Sequence of chain 1.F:
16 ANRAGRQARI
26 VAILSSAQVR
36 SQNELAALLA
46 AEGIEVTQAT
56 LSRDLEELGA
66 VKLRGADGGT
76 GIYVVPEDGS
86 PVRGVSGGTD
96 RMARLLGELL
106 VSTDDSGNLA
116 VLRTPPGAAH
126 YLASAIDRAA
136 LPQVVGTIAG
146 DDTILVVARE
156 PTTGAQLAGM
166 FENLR

Sequence of chain 1.C:
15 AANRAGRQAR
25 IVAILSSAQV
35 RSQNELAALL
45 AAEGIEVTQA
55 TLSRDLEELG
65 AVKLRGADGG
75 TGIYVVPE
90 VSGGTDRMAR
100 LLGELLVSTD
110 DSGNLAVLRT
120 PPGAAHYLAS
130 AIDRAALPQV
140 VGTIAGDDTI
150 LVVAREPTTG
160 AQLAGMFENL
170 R

Binding-site contacts:
Ligand atom CG contacts residue ASP147 of chain 1.F at 4.1 Å.
Ligand atom NH1 contacts residue HIS125 of chain 1.D at 3.7 Å.
Ligand atom NH2 contacts residue ASP146 of chain 1.C at 3.1 Å (salt-bridge).
Ligand atom OXT contacts residue ASP146 of chain 1.F at 3.7 Å.
Ligand atom O contacts residue GLY145 of chain 1.F at 3.6 Å.
Ligand atom O contacts residue THR142 of chain 1.D at 4.2 Å.
Ligand atom CZ contacts residue ASP146 of chain 1.F at 4.2 Å.
Ligand atom CB contacts residue SER129 of chain 1.D at 4.1 Å.
Ligand atom C contacts residue ASP147 of chain 1.F at 4.1 Å.
Ligand atom C contacts residue ALA144 of chain 1.D at 4.2 Å (hydrophobic).
Ligand atom NH1 contacts residue ASP146 of chain 1.C at 3.0 Å (salt-bridge).
Ligand atom O contacts residue ASP147 of chain 1.F at 3.1 Å (salt-bridge).
Ligand atom OXT contacts residue THR142 of chain 1.D at 4.1 Å.
Ligand atom CD contacts residue HIS125 of chain 1.D at 3.8 Å.
Ligand atom NE contacts residue SER129 of chain 1.D at 3.8 Å.
Ligand atom CA contacts residue ASP132 of chain 1.D at 3.3 Å.
Ligand atom CB contacts residue ASP132 of chain 1.D at 3.2 Å.
Ligand atom N contacts residue THR142 of chain 1.D at 3.1 Å (h-bond).
Ligand atom N contacts residue THR148 of chain 1.F at 3.4 Å (h-bond).
Ligand atom CB contacts residue THR142 of chain 1.D at 4.0 Å.
Ligand atom C contacts residue GLY145 of chain 1.F at 3.9 Å.
Ligand atom N contacts residue ASP147 of chain 1.F at 3.2 Å (salt-bridge).
Ligand atom NH2 contacts residue GLY122 of chain 1.C at 4.0 Å.
Ligand atom CA contacts residue THR142 of chain 1.D at 3.3 Å.
Ligand atom C contacts residue THR142 of chain 1.D at 3.7 Å.
Ligand atom OXT contacts residue GLY145 of chain 1.F at 3.4 Å.
Ligand atom NH2 contacts residue PRO121 of chain 1.C at 4.0 Å.
Ligand atom N contacts residue ASP132 of chain 1.D at 2.5 Å (salt-bridge).
Ligand atom NH2 contacts residue ASP146 of chain 1.F at 3.9 Å.
Ligand atom OXT contacts residue ILE143 of chain 1.D at 3.8 Å.
Ligand atom NH1 contacts residue GLY122 of chain 1.C at 3.9 Å.
Ligand atom CB contacts residue ALA128 of chain 1.D at 3.9 Å (hydrophobic).
Ligand atom O contacts residue ASP146 of chain 1.F at 2.8 Å (salt-bridge).
Ligand atom O contacts residue THR148 of chain 1.F at 3.8 Å.
Ligand atom C contacts residue ASP146 of chain 1.F at 3.6 Å.
Ligand atom CG contacts residue ASP132 of chain 1.D at 3.6 Å.
Ligand atom CD contacts residue SER129 of chain 1.D at 3.5 Å.
Ligand atom CA contacts residue ASP147 of chain 1.F at 4.2 Å.
Ligand atom CZ contacts residue ASP146 of chain 1.C at 3.5 Å.
Ligand atom OXT contacts residue ALA144 of chain 1.D at 3.3 Å (h-bond).

Sequence of chain 1.D:
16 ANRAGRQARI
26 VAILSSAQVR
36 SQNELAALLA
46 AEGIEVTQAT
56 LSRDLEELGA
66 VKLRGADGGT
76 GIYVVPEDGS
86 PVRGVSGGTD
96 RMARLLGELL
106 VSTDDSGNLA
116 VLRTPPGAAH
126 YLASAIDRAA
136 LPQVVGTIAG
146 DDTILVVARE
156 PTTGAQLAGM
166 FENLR

This protein binds this small molecule.
Small molecule (SMILES): NC(=[NH2+])NCCC[C@H](N)C(=O)O